This small molecule binds to this protein.
Small molecule (SMILES): CC(=O)N[C@H]1[C@H](O[C@H]2[C@H](O)[C@@H](NC(C)=O)CO[C@@H]2CO[C@@H]2O[C@@H](C)[C@@H](O)[C@@H](O)[C@@H]2O)O[C@H](CO)[C@@H](O)[C@@H]1O

Binding-site contacts:
Ligand atom O3 contacts residue HIS173 of chain 1.B at 4.2 Å.
Ligand atom C1 contacts residue HIS173 of chain 1.B at 3.9 Å.
Ligand atom C4 contacts residue ASN133 of chain 1.B at 4.2 Å.
Ligand atom O6 contacts residue HIS173 of chain 1.B at 3.8 Å.
Ligand atom C3 contacts residue ASN133 of chain 1.B at 3.8 Å.
Ligand atom C3 contacts residue HIS173 of chain 1.B at 3.9 Å.
Ligand atom O3 contacts residue GLY176 of chain 1.B at 3.9 Å.
Ligand atom N2 contacts residue ASN133 of chain 1.B at 3.0 Å (h-bond).
Ligand atom C7 contacts residue ASN133 of chain 1.B at 3.3 Å.
Ligand atom C5 contacts residue GLY176 of chain 1.B at 4.2 Å.
Ligand atom O5 contacts residue HIS173 of chain 1.B at 4.4 Å.
Ligand atom O5 contacts residue HIS173 of chain 1.B at 3.5 Å.
Ligand atom O7 contacts residue ASN133 of chain 1.B at 3.4 Å (h-bond).
Ligand atom C6 contacts residue HIS173 of chain 1.B at 4.0 Å.
Ligand atom C4 contacts residue GLY176 of chain 1.B at 3.4 Å.
Ligand atom C1 contacts residue ASN133 of chain 1.B at 1.4 Å.
Ligand atom C5 contacts residue HIS173 of chain 1.B at 3.4 Å.
Ligand atom C8 contacts residue ASN133 of chain 1.B at 3.2 Å.
Ligand atom C4 contacts residue HIS173 of chain 1.B at 3.6 Å.
Ligand atom C6 contacts residue GLY176 of chain 1.B at 3.9 Å.
Ligand atom O4 contacts residue GLY176 of chain 1.B at 3.4 Å (h-bond).
Ligand atom C2 contacts residue ASN133 of chain 1.B at 2.5 Å.
Ligand atom O5 contacts residue ASN133 of chain 1.B at 2.3 Å (h-bond).
Ligand atom C5 contacts residue ASN133 of chain 1.B at 3.6 Å.

Sequence of chain 1.B:
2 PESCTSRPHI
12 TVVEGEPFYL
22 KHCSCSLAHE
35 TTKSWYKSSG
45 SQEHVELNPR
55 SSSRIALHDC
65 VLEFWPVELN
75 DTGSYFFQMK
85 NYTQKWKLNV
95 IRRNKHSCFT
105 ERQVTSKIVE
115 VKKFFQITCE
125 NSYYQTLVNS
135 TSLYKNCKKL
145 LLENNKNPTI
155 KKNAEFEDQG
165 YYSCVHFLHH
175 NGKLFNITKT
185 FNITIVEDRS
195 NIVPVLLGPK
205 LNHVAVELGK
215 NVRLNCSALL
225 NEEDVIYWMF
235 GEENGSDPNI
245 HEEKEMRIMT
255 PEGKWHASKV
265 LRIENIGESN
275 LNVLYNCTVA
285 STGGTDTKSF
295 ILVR